Binding-site contacts:
Ligand atom O1A contacts residue LYS47 of chain 1.H at 3.8 Å.
Ligand atom O2G contacts residue GLU43 of chain 1.H at 3.0 Å (salt-bridge).
Ligand atom C5' contacts residue GLY46 of chain 1.H at 3.4 Å.
Ligand atom O4' contacts residue TYR78 of chain 1.H at 3.9 Å.
Ligand atom O1A contacts residue THR49 of chain 1.H at 2.6 Å (h-bond).
Ligand atom PB contacts residue SER44 of chain 1.H at 3.8 Å.
Ligand atom O1B contacts residue LYS47 of chain 1.H at 3.5 Å.
Ligand atom O1G contacts residue LYS47 of chain 1.H at 3.9 Å.
Ligand atom C1' contacts residue TYR78 of chain 1.H at 3.8 Å (hydrophobic).
Ligand atom O2' contacts residue SER215 of chain 1.H at 3.8 Å.
Ligand atom C2 contacts residue GLY240 of chain 1.H at 4.0 Å.
Ligand atom O5' contacts residue GLY46 of chain 1.H at 3.4 Å (h-bond).
Ligand atom O3A contacts residue GLY46 of chain 1.H at 3.8 Å.
Ligand atom O5' contacts residue SER45 of chain 1.H at 3.8 Å.
Ligand atom C8 contacts residue TYR78 of chain 1.H at 3.6 Å (hydrophobic).
Ligand atom N9 contacts residue TYR78 of chain 1.H at 3.9 Å.
Ligand atom PB contacts residue THR48 of chain 1.H at 3.9 Å.
Ligand atom PB contacts residue LYS47 of chain 1.H at 3.7 Å.
Ligand atom O1B contacts residue GLU43 of chain 1.H at 3.5 Å.
Ligand atom O1A contacts residue THR48 of chain 1.H at 3.5 Å (h-bond).
Ligand atom O2' contacts residue TYR239 of chain 1.H at 3.2 Å.
Ligand atom O3A contacts residue THR48 of chain 1.H at 2.9 Å (h-bond).
Ligand atom PA contacts residue THR48 of chain 1.H at 3.8 Å.
Ligand atom PA contacts residue GLY46 of chain 1.H at 4.0 Å.
Ligand atom O1B contacts residue SER44 of chain 1.H at 2.5 Å (h-bond).
Ligand atom N3 contacts residue TYR239 of chain 1.H at 4.0 Å.
Ligand atom O1B contacts residue SER45 of chain 1.H at 3.3 Å (h-bond).
Ligand atom C5' contacts residue SER44 of chain 1.H at 4.0 Å.
Ligand atom O5' contacts residue SER44 of chain 1.H at 3.5 Å.
Ligand atom O2B contacts residue LYS47 of chain 1.H at 3.3 Å.
Ligand atom O4' contacts residue THR49 of chain 1.H at 3.7 Å.
Ligand atom N7 contacts residue TYR78 of chain 1.H at 3.8 Å.
Ligand atom N3 contacts residue GLY240 of chain 1.H at 4.0 Å.
Ligand atom N6 contacts residue ASP75 of chain 1.H at 3.1 Å (salt-bridge).
Ligand atom O1A contacts residue GLY46 of chain 1.H at 3.4 Å.
Ligand atom PA contacts residue THR49 of chain 1.H at 4.0 Å.
Ligand atom O2G contacts residue SER44 of chain 1.H at 3.3 Å (h-bond).
Ligand atom O3A contacts residue LYS47 of chain 1.H at 3.2 Å (salt-bridge).
Ligand atom O2A contacts residue THR48 of chain 1.H at 3.8 Å.
Ligand atom O2B contacts residue THR48 of chain 1.H at 3.5 Å (h-bond).

Sequence of chain 1.H:
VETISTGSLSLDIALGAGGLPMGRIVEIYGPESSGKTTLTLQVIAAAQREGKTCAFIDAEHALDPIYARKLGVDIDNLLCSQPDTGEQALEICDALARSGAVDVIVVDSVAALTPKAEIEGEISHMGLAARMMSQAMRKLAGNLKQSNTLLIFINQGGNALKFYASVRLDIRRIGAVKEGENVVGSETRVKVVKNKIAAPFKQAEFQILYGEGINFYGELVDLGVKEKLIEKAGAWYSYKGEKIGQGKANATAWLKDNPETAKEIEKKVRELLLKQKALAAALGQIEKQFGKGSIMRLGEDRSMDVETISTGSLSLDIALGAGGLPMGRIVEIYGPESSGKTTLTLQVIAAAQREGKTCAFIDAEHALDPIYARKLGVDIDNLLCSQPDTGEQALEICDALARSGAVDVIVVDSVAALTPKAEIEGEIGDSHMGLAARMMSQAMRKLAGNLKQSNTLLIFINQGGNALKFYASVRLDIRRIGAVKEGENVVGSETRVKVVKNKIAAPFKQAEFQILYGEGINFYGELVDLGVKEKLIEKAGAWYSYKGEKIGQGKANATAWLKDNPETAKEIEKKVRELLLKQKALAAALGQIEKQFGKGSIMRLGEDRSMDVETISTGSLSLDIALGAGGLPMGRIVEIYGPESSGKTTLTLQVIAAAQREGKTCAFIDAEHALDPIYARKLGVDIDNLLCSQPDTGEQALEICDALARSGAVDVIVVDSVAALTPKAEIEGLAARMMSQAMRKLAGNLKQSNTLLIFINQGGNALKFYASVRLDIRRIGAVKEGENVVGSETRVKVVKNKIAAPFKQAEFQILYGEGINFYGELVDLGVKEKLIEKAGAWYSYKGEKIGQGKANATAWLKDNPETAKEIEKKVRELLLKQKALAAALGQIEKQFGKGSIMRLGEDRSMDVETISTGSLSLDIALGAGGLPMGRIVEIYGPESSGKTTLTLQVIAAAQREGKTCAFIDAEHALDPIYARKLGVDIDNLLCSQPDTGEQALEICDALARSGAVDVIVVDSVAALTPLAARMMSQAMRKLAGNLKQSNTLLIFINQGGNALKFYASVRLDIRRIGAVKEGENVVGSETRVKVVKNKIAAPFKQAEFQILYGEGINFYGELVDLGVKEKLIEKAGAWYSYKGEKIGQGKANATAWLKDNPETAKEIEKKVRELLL

This protein binds this small molecule.
Small molecule (SMILES): Nc1ncnc2c1ncn2[C@@H]1O[C@H](CO[P](=O)(O)O[P](=O)(O)NP(=O)(O)O)[C@@H](O)[C@H]1O